Binding-site contacts:
Ligand atom C11 contacts residue GLY152 of chain 1.D at 3.9 Å.
Ligand atom C25 contacts residue LEU198 of chain 1.D at 4.3 Å (hydrophobic).
Ligand atom C23 contacts residue THR121 of chain 1.D at 4.2 Å.
Ligand atom C21 contacts residue VAL153 of chain 1.D at 4.2 Å (hydrophobic).
Ligand atom C21 contacts residue ALA156 of chain 1.D at 4.4 Å (hydrophobic).
Ligand atom C1 contacts residue ILE149 of chain 1.D at 4.2 Å (hydrophobic).
Ligand atom C24 contacts residue PHE118 of chain 1.D at 4.2 Å (hydrophobic).
Ligand atom C11 contacts residue VAL153 of chain 1.D at 4.1 Å (hydrophobic).
Ligand atom C27 contacts residue LEU198 of chain 1.D at 3.7 Å (hydrophobic).
Ligand atom C26 contacts residue ILE206 of chain 1.D at 3.7 Å (hydrophobic).
Ligand atom C22 contacts residue PHE118 of chain 1.D at 4.2 Å (hydrophobic).
Ligand atom C20 contacts residue VAL122 of chain 1.D at 4.4 Å (hydrophobic).
Ligand atom C23 contacts residue PHE118 of chain 1.D at 3.6 Å (hydrophobic).
Ligand atom C17 contacts residue VAL122 of chain 1.D at 3.7 Å (hydrophobic).
Ligand atom C25 contacts residue PHE118 of chain 1.D at 4.0 Å (hydrophobic).
Ligand atom C25 contacts residue PRO203 of chain 1.D at 4.4 Å (hydrophobic).
Ligand atom C3 contacts residue THR148 of chain 1.D at 3.4 Å.
Ligand atom C16 contacts residue VAL122 of chain 1.D at 3.7 Å (hydrophobic).
Ligand atom C14 contacts residue VAL153 of chain 1.D at 4.3 Å (hydrophobic).
Ligand atom C2 contacts residue THR148 of chain 1.D at 3.5 Å.
Ligand atom C26 contacts residue PRO203 of chain 1.D at 3.7 Å (hydrophobic).
Ligand atom C17 contacts residue VAL153 of chain 1.D at 3.9 Å (hydrophobic).
Ligand atom C22 contacts residue VAL122 of chain 1.D at 4.2 Å (hydrophobic).
Ligand atom C3 contacts residue ILE149 of chain 1.D at 4.3 Å (hydrophobic).
Ligand atom C12 contacts residue GLY152 of chain 1.D at 4.1 Å.
Ligand atom C1 contacts residue THR148 of chain 1.D at 3.7 Å.
Ligand atom C12 contacts residue VAL153 of chain 1.D at 3.7 Å (hydrophobic).
Ligand atom C5 contacts residue ILE149 of chain 1.D at 4.2 Å (hydrophobic).
Ligand atom C4 contacts residue THR142 of chain 1.D at 4.2 Å.
Ligand atom C26 contacts residue LEU202 of chain 1.D at 3.8 Å (hydrophobic).
Ligand atom C27 contacts residue LEU202 of chain 1.D at 3.7 Å (hydrophobic).
Ligand atom O1 contacts residue THR148 of chain 1.D at 3.0 Å (h-bond).
Ligand atom C22 contacts residue THR121 of chain 1.D at 4.2 Å.
Ligand atom C15 contacts residue VAL122 of chain 1.D at 4.4 Å (hydrophobic).
Ligand atom C21 contacts residue PHE118 of chain 1.D at 3.7 Å (hydrophobic).
Ligand atom C6 contacts residue ILE149 of chain 1.D at 4.1 Å (hydrophobic).
Ligand atom C1 contacts residue GLY152 of chain 1.D at 3.9 Å.
Ligand atom C16 contacts residue ILE125 of chain 1.D at 4.3 Å (hydrophobic).
Ligand atom C7 contacts residue ILE149 of chain 1.D at 4.4 Å (hydrophobic).
Ligand atom C13 contacts residue VAL153 of chain 1.D at 4.2 Å (hydrophobic).

The protein below binds the small molecule below.
Small molecule (SMILES): CC(C)CCC[C@@H](C)[C@H]1CC[C@H]2[C@@H]3CC=C4C[C@@H](O)CC[C@]4(C)[C@H]3CC[C@]12C

Sequence of chain 1.D:
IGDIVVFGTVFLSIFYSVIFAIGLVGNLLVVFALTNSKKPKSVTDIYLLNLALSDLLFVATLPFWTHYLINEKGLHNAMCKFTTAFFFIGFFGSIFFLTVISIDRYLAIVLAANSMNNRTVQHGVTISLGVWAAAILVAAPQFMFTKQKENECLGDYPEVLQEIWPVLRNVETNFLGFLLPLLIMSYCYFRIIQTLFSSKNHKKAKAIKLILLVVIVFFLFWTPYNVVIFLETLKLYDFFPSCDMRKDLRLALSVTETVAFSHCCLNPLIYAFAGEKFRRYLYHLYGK